Binding-site contacts:
Ligand atom C2 contacts residue ASP63 of chain 1.A at 3.9 Å.
Ligand atom C3 contacts residue GLU84 of chain 1.A at 3.2 Å.
Ligand atom O1 contacts residue ASP63 of chain 1.A at 3.4 Å.
Ligand atom C2 contacts residue GLU84 of chain 1.A at 4.4 Å.
Ligand atom O2 contacts residue GLU84 of chain 1.A at 4.3 Å.
Ligand atom O2 contacts residue ASP63 of chain 1.A at 4.3 Å.
Ligand atom C3 contacts residue ASP63 of chain 1.A at 3.7 Å.
Ligand atom C1 contacts residue ASP63 of chain 1.A at 4.0 Å.

This protein binds this small molecule.
Small molecule (SMILES): COCCO

Sequence of chain 1.A:
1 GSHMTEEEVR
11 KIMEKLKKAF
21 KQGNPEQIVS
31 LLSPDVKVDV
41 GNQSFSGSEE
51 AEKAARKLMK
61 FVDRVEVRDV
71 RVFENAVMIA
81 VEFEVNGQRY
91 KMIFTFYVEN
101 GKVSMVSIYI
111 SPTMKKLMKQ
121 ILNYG